Binding-site contacts:
Ligand atom C3 contacts residue SER29 of chain 2.B at 3.5 Å.
Ligand atom C1' contacts residue VAL57 of chain 1.B at 3.9 Å (hydrophobic).
Ligand atom C4 contacts residue GLY28 of chain 2.B at 3.7 Å.
Ligand atom C1 contacts residue GLY28 of chain 2.B at 4.2 Å.
Ligand atom O2' contacts residue ARG36 of chain 2.B at 3.0 Å (salt-bridge).
Ligand atom C4 contacts residue SER29 of chain 2.B at 3.9 Å.
Ligand atom C1 contacts residue SER29 of chain 2.B at 4.2 Å.
Ligand atom C5 contacts residue ARG39 of chain 1.B at 4.1 Å.
Ligand atom C2 contacts residue TRP56 of chain 1.B at 4.1 Å (hydrophobic).
Ligand atom C6 contacts residue GLY28 of chain 2.B at 4.1 Å.
Ligand atom O1' contacts residue VAL57 of chain 1.B at 3.4 Å.
Ligand atom C2 contacts residue SER29 of chain 2.B at 3.6 Å.
Ligand atom O2 contacts residue TRP56 of chain 1.B at 4.2 Å.
Ligand atom O2' contacts residue ALA32 of chain 2.B at 3.1 Å.
Ligand atom C3 contacts residue TRP56 of chain 1.B at 4.3 Å (hydrophobic).
Ligand atom C3 contacts residue ILE42 of chain 1.B at 4.1 Å (hydrophobic).
Ligand atom O1' contacts residue SER29 of chain 2.B at 4.4 Å.
Ligand atom C4 contacts residue ILE42 of chain 1.B at 3.4 Å (hydrophobic).
Ligand atom C5 contacts residue GLY28 of chain 2.B at 4.0 Å.
Ligand atom C3 contacts residue GLY28 of chain 2.B at 3.7 Å.
Ligand atom C1 contacts residue TRP56 of chain 1.B at 4.3 Å (hydrophobic).
Ligand atom O1' contacts residue ASN61 of chain 1.B at 4.2 Å.
Ligand atom C5 contacts residue TRP38 of chain 1.B at 3.9 Å (hydrophobic).
Ligand atom C1' contacts residue ALA32 of chain 2.B at 3.3 Å (hydrophobic).
Ligand atom O2' contacts residue VAL57 of chain 1.B at 4.0 Å.
Ligand atom O2' contacts residue ARG39 of chain 1.B at 2.6 Å (salt-bridge).
Ligand atom C6 contacts residue ARG39 of chain 1.B at 3.5 Å.
Ligand atom C2 contacts residue HIS60 of chain 1.B at 4.4 Å.
Ligand atom C2 contacts residue GLY28 of chain 2.B at 4.0 Å.
Ligand atom C4 contacts residue TRP38 of chain 1.B at 3.8 Å (hydrophobic).
Ligand atom C1 contacts residue ARG39 of chain 1.B at 4.0 Å.
Ligand atom C1' contacts residue ARG39 of chain 1.B at 3.8 Å.
Ligand atom O1' contacts residue ALA32 of chain 2.B at 3.8 Å.
Ligand atom O2 contacts residue SER29 of chain 2.B at 3.3 Å.
Ligand atom C5 contacts residue ILE42 of chain 1.B at 4.0 Å (hydrophobic).
Ligand atom C6 contacts residue ALA32 of chain 2.B at 4.1 Å (hydrophobic).
Ligand atom C1' contacts residue ARG36 of chain 2.B at 3.8 Å.
Ligand atom O1' contacts residue ARG36 of chain 2.B at 3.9 Å.
Ligand atom C1 contacts residue ALA32 of chain 2.B at 3.8 Å (hydrophobic).
Ligand atom O2 contacts residue HIS60 of chain 1.B at 3.4 Å.

Sequence of chain 1.B:
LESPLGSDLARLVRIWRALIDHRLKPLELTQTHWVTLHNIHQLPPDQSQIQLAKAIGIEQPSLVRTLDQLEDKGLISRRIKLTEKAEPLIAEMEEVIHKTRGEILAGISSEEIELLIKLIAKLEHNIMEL

The small molecule below binds the protein below.
Small molecule (SMILES): O=C(O)c1ccccc1O

Sequence of chain 2.B:
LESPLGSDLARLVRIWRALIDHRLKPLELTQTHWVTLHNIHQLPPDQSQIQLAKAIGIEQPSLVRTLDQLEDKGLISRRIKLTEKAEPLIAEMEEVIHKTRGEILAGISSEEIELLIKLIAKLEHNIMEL